Sequence of chain 1.H:
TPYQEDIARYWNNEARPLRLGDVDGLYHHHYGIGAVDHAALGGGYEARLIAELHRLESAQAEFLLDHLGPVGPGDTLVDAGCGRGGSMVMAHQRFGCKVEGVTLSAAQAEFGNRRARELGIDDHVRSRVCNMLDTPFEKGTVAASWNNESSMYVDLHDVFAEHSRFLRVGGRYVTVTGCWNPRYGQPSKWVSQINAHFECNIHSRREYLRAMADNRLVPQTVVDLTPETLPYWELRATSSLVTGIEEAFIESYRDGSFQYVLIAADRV

Binding-site contacts:
Ligand atom O2A contacts residue MG1 of chain 1.JA at 2.7 Å.
Ligand atom O1 contacts residue MG1 of chain 1.JA at 3.8 Å.
Ligand atom C2 contacts residue TRP57 of chain 1.H at 3.9 Å (hydrophobic).
Ligand atom C6 contacts residue MET204 of chain 1.H at 3.3 Å (hydrophobic).
Ligand atom O1B contacts residue ARG62 of chain 1.H at 3.0 Å (salt-bridge).
Ligand atom PB contacts residue ARG62 of chain 1.H at 3.9 Å.
Ligand atom PB contacts residue MG1 of chain 1.JA at 3.9 Å.
Ligand atom O1 contacts residue TYR79 of chain 1.H at 3.7 Å.
Ligand atom C9 contacts residue PHE310 of chain 1.H at 4.0 Å (hydrophobic).
Ligand atom O2A contacts residue HIS77 of chain 1.H at 3.3 Å (h-bond).
Ligand atom O1B contacts residue THR295 of chain 1.H at 3.5 Å.
Ligand atom C4 contacts residue TRP57 of chain 1.H at 3.3 Å (hydrophobic).
Ligand atom C2 contacts residue HIS77 of chain 1.H at 3.5 Å.
Ligand atom C5 contacts residue GLU201 of chain 1.H at 3.5 Å.
Ligand atom C4 contacts residue GLU201 of chain 1.H at 4.0 Å.
Ligand atom C4 contacts residue TYR205 of chain 1.H at 3.0 Å (hydrophobic).
Ligand atom O2B contacts residue MG1 of chain 1.JA at 2.8 Å.
Ligand atom PB contacts residue TYR79 of chain 1.H at 4.0 Å.
Ligand atom C1 contacts residue TYR79 of chain 1.H at 3.0 Å (hydrophobic).
Ligand atom C2 contacts residue SFG1 of chain 1.HA at 3.9 Å.
Ligand atom O3B contacts residue MG1 of chain 1.JA at 3.9 Å.
Ligand atom O3A contacts residue ARG62 of chain 1.H at 3.5 Å (salt-bridge).
Ligand atom O1A contacts residue TRP57 of chain 1.H at 3.3 Å.
Ligand atom O1 contacts residue HIS77 of chain 1.H at 2.9 Å (h-bond).
Ligand atom O1 contacts residue HIS78 of chain 1.H at 4.0 Å.
Ligand atom O3B contacts residue TYR79 of chain 1.H at 2.8 Å (h-bond).
Ligand atom O3B contacts residue ARG288 of chain 1.H at 3.0 Å (salt-bridge).
Ligand atom C4 contacts residue SFG1 of chain 1.HA at 3.4 Å.
Ligand atom O2B contacts residue ARG288 of chain 1.H at 3.7 Å.
Ligand atom C7 contacts residue MET204 of chain 1.H at 3.2 Å (hydrophobic).
Ligand atom PB contacts residue ARG288 of chain 1.H at 3.5 Å.
Ligand atom C10 contacts residue TYR79 of chain 1.H at 3.1 Å (hydrophobic).
Ligand atom C1 contacts residue HIS77 of chain 1.H at 3.5 Å.
Ligand atom C3 contacts residue SFG1 of chain 1.HA at 3.7 Å.
Ligand atom PA contacts residue HIS77 of chain 1.H at 3.6 Å.
Ligand atom C9 contacts residue GLY230 of chain 1.H at 3.4 Å.
Ligand atom PA contacts residue MG1 of chain 1.JA at 3.8 Å.
Ligand atom O1B contacts residue ARG288 of chain 1.H at 3.2 Å (salt-bridge).
Ligand atom C10 contacts residue PHE301 of chain 1.H at 3.2 Å (hydrophobic).
Ligand atom O1A contacts residue HIS77 of chain 1.H at 3.4 Å (h-bond).

The small molecule below binds the protein below.
Small molecule (SMILES): CC(C)=CCC/C(C)=C/CO[P](=O)(O)OP(=O)(O)O